The protein below binds the small molecule below.
Small molecule (SMILES): CC(=O)N[C@@H]1[C@@H](O)[C@H](O)[C@@H](CO)O[C@H]1O

Sequence of chain 1.C:
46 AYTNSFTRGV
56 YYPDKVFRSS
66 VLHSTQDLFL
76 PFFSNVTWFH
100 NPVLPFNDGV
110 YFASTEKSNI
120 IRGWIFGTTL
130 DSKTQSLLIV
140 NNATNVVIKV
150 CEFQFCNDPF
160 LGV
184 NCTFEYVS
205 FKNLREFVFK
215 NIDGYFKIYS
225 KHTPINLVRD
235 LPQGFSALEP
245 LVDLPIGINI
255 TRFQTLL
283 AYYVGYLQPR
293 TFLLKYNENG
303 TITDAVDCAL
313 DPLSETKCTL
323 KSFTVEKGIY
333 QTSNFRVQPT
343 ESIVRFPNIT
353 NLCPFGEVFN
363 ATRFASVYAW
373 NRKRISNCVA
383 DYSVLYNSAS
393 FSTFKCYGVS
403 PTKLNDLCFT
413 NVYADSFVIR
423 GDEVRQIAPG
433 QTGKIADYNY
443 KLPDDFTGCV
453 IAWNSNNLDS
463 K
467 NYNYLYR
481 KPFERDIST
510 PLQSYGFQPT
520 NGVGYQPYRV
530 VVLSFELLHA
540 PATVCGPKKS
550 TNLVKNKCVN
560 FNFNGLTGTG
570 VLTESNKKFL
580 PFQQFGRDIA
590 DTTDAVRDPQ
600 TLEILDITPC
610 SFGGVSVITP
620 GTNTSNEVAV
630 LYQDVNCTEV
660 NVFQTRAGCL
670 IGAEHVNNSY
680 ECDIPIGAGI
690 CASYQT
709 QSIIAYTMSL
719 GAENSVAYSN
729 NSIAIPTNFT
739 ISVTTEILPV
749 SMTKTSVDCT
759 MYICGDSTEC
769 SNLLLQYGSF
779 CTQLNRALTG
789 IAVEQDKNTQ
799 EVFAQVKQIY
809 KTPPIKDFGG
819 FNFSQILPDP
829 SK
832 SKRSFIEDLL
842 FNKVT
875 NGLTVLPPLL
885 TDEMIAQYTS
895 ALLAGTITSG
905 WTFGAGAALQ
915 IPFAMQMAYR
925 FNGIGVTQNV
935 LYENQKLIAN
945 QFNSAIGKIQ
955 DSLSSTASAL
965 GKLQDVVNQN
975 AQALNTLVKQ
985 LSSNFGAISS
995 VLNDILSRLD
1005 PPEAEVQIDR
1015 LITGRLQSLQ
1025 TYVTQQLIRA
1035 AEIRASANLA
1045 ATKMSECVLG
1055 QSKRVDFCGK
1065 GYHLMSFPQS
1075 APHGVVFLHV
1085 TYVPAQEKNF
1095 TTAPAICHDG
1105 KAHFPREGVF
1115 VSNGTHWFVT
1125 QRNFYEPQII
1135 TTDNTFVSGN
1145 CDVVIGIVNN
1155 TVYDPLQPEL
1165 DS

Binding-site contacts:
Ligand atom C7 contacts residue VAL386 of chain 1.C at 4.5 Å (hydrophobic).
Ligand atom C7 contacts residue ASN362 of chain 1.C at 3.8 Å.
Ligand atom C2 contacts residue ASN362 of chain 1.C at 2.5 Å.
Ligand atom O5 contacts residue ASN362 of chain 1.C at 2.4 Å (h-bond).
Ligand atom C8 contacts residue PHE357 of chain 1.C at 3.7 Å (hydrophobic).
Ligand atom C8 contacts residue GLY358 of chain 1.C at 3.6 Å.
Ligand atom C1 contacts residue ASN362 of chain 1.C at 1.5 Å.
Ligand atom C7 contacts residue GLY358 of chain 1.C at 3.6 Å.
Ligand atom C8 contacts residue PHE361 of chain 1.C at 4.3 Å (hydrophobic).
Ligand atom C3 contacts residue ASN362 of chain 1.C at 3.9 Å.
Ligand atom N2 contacts residue ASN362 of chain 1.C at 3.0 Å (h-bond).
Ligand atom N2 contacts residue GLY358 of chain 1.C at 4.4 Å.
Ligand atom C8 contacts residue LEU387 of chain 1.C at 3.7 Å (hydrophobic).
Ligand atom C8 contacts residue VAL386 of chain 1.C at 4.5 Å (hydrophobic).
Ligand atom C4 contacts residue ASN362 of chain 1.C at 4.3 Å.
Ligand atom O3 contacts residue VAL386 of chain 1.C at 3.7 Å.
Ligand atom O7 contacts residue ASN362 of chain 1.C at 4.1 Å.
Ligand atom O7 contacts residue GLY358 of chain 1.C at 3.5 Å.
Ligand atom C5 contacts residue ASN362 of chain 1.C at 3.8 Å.